This small molecule binds to this protein.
Small molecule (SMILES): CC(=O)N[C@H]1[C@H](O[C@H]2[C@H](O)[C@@H](NC(C)=O)CO[C@@H]2CO)O[C@H](CO)[C@@H](O)[C@@H]1O

Binding-site contacts:
Ligand atom O7 contacts residue ASN165 of chain 1.B at 3.4 Å.
Ligand atom N2 contacts residue ASN165 of chain 1.B at 2.8 Å (h-bond).
Ligand atom C5 contacts residue ASN164 of chain 1.B at 3.7 Å.
Ligand atom C2 contacts residue ASN165 of chain 1.B at 2.4 Å.
Ligand atom C1 contacts residue ASN164 of chain 1.B at 3.8 Å.
Ligand atom O5 contacts residue GLU132 of chain 1.B at 4.4 Å.
Ligand atom C3 contacts residue ASN165 of chain 1.B at 3.8 Å.
Ligand atom C1 contacts residue GLU132 of chain 1.B at 4.0 Å.
Ligand atom C6 contacts residue ASN164 of chain 1.B at 3.3 Å.
Ligand atom C4 contacts residue ASN165 of chain 1.B at 4.2 Å.
Ligand atom C8 contacts residue ALA352 of chain 1.A at 3.9 Å (hydrophobic).
Ligand atom C8 contacts residue ILE468 of chain 1.A at 4.2 Å (hydrophobic).
Ligand atom C8 contacts residue TYR351 of chain 1.A at 4.0 Å (hydrophobic).
Ligand atom O5 contacts residue ASN165 of chain 1.B at 2.4 Å (h-bond).
Ligand atom C1 contacts residue ASN165 of chain 1.B at 1.4 Å.
Ligand atom O5 contacts residue ASN164 of chain 1.B at 2.8 Å (h-bond).
Ligand atom C8 contacts residue ASN165 of chain 1.B at 4.5 Å.
Ligand atom C5 contacts residue ASN165 of chain 1.B at 3.7 Å.
Ligand atom O6 contacts residue ASN164 of chain 1.B at 3.5 Å (h-bond).
Ligand atom C7 contacts residue ASN165 of chain 1.B at 3.4 Å.

Sequence of chain 1.A:
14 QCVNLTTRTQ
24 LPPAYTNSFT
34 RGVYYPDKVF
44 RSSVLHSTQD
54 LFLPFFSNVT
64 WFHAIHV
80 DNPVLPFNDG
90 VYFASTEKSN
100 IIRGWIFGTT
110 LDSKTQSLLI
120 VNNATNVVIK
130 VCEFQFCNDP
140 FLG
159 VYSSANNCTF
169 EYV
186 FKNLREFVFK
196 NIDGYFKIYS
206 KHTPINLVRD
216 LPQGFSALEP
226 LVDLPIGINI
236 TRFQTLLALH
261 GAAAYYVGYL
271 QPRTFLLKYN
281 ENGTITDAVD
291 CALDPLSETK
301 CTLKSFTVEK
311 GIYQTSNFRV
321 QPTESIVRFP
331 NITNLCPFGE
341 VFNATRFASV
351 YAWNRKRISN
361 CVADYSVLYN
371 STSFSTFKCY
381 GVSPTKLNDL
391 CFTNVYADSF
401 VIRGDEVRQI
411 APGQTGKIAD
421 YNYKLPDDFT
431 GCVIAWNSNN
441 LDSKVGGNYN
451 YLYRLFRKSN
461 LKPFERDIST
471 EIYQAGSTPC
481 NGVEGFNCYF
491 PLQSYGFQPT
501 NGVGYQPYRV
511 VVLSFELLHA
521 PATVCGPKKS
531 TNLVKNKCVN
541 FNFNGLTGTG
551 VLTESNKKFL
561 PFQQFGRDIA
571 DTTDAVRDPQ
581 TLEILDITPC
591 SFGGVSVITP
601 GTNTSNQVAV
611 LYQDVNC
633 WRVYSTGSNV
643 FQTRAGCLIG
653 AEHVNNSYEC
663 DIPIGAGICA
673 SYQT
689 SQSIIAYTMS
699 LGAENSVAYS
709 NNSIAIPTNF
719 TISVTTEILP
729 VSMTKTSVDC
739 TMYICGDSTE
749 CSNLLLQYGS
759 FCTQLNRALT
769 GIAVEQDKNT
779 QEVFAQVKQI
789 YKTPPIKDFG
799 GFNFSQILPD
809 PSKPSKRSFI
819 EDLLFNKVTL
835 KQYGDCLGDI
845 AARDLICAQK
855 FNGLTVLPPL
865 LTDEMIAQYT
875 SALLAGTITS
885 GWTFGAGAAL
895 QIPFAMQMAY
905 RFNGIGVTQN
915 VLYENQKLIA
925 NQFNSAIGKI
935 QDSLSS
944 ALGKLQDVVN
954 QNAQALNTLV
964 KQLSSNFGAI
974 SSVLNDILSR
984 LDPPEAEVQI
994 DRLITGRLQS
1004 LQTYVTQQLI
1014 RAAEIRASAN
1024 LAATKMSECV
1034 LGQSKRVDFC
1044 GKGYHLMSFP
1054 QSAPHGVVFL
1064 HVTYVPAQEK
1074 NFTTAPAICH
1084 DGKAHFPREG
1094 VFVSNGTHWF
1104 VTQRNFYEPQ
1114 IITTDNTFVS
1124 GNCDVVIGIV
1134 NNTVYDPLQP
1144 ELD

Sequence of chain 1.B:
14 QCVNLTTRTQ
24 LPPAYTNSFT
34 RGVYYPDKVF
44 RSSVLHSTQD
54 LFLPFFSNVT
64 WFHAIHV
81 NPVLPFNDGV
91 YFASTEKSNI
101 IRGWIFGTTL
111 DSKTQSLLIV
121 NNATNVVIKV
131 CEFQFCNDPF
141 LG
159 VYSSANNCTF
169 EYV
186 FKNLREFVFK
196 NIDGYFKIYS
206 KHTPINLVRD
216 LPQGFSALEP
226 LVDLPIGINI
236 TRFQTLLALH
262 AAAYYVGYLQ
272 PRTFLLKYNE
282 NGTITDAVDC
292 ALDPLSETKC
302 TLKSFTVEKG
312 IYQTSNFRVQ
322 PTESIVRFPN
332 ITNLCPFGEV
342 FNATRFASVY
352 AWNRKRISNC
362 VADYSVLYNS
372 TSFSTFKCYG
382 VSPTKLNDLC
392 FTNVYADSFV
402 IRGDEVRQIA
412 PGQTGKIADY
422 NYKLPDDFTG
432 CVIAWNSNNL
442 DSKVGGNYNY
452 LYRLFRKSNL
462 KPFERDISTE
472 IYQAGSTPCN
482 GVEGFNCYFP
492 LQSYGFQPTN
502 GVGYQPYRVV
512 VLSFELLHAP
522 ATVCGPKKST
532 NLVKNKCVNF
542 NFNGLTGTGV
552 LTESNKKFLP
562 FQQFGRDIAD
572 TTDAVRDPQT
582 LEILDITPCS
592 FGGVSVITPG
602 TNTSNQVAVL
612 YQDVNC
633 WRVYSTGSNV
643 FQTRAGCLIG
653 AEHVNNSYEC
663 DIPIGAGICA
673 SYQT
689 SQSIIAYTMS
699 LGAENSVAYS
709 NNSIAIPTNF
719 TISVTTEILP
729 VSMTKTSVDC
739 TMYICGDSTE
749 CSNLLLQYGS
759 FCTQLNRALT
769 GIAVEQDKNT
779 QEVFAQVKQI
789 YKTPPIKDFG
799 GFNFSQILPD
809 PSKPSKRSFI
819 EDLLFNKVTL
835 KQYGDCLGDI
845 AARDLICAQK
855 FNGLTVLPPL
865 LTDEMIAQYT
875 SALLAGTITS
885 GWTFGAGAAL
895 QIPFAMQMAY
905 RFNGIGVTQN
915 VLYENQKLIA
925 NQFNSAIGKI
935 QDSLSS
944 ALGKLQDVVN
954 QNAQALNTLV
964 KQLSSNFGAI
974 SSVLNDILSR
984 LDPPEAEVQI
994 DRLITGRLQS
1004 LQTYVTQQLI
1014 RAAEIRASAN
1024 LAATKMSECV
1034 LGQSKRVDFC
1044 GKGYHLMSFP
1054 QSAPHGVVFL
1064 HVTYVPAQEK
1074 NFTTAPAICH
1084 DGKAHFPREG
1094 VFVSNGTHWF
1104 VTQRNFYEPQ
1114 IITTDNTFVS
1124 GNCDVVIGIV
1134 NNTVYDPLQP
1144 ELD